This small molecule binds to this protein.
Small molecule (SMILES): CCOC(=O)CC[C@H](C[C@@H]1CCNC1=O)NC(=O)[C@@H]1C[C@@H](c2ccccc2)CN1C(=O)[C@@H](NC(=O)c1cc(C)on1)C(C)C

Binding-site contacts:
Ligand atom O1 contacts residue SER146 of chain 1.A at 3.2 Å.
Ligand atom C5 contacts residue CYS149 of chain 1.A at 2.7 Å (hydrophobic).
Ligand atom N1 contacts residue CYS149 of chain 1.A at 3.0 Å (h-bond).
Ligand atom C6 contacts residue CYS149 of chain 1.A at 3.3 Å (hydrophobic).
Ligand atom O2 contacts residue GLY166 of chain 1.A at 3.4 Å (h-bond).
Ligand atom O1 contacts residue GLY147 of chain 1.A at 3.0 Å (h-bond).
Ligand atom O2 contacts residue THR144 of chain 1.A at 2.7 Å (h-bond).
Ligand atom O4 contacts residue GLY165 of chain 1.A at 3.2 Å.
Ligand atom C7 contacts residue GLY166 of chain 1.A at 3.7 Å.
Ligand atom C11 contacts residue VAL164 of chain 1.A at 3.7 Å (hydrophobic).
Ligand atom C25 contacts residue PHE172 of chain 1.A at 3.6 Å (hydrophobic).
Ligand atom C10 contacts residue GLY166 of chain 1.A at 3.4 Å.
Ligand atom N contacts residue THR144 of chain 1.A at 3.0 Å (h-bond).
Ligand atom C21 contacts residue LEU129 of chain 1.A at 3.7 Å (hydrophobic).
Ligand atom N1 contacts residue VAL164 of chain 1.A at 3.1 Å (h-bond).
Ligand atom O5 contacts residue LEU128 of chain 1.A at 3.7 Å.
Ligand atom C4 contacts residue CYS149 of chain 1.A at 1.8 Å (hydrophobic).
Ligand atom C19 contacts residue GLY166 of chain 1.A at 3.3 Å.
Ligand atom O6 contacts residue PHE172 of chain 1.A at 3.1 Å.
Ligand atom O5 contacts residue SER130 of chain 1.A at 2.9 Å (h-bond).
Ligand atom O6 contacts residue ASN167 of chain 1.A at 3.5 Å (h-bond).
Ligand atom N contacts residue LYS145 of chain 1.A at 3.6 Å.
Ligand atom C10 contacts residue THR144 of chain 1.A at 3.5 Å.
Ligand atom O2 contacts residue HIS163 of chain 1.A at 2.8 Å (h-bond).
Ligand atom C12 contacts residue VAL164 of chain 1.A at 3.3 Å (hydrophobic).
Ligand atom C23 contacts residue LEU128 of chain 1.A at 3.3 Å (hydrophobic).
Ligand atom O2 contacts residue GLY165 of chain 1.A at 3.4 Å.
Ligand atom N4 contacts residue GLY166 of chain 1.A at 3.1 Å (h-bond).
Ligand atom C6 contacts residue LYS145 of chain 1.A at 3.6 Å.
Ligand atom N3 contacts residue GLY166 of chain 1.A at 3.1 Å (h-bond).
Ligand atom C9 contacts residue GLY166 of chain 1.A at 3.6 Å.
Ligand atom C3 contacts residue CYS149 of chain 1.A at 2.8 Å (hydrophobic).
Ligand atom N contacts residue GLY166 of chain 1.A at 3.7 Å.
Ligand atom N4 contacts residue ASN167 of chain 1.A at 3.6 Å (h-bond).
Ligand atom C15 contacts residue SER130 of chain 1.A at 3.0 Å.
Ligand atom C13 contacts residue HIS42 of chain 1.A at 3.5 Å.
Ligand atom C contacts residue SER146 of chain 1.A at 3.4 Å.
Ligand atom O5 contacts residue LEU129 of chain 1.A at 3.4 Å.
Ligand atom O4 contacts residue GLY166 of chain 1.A at 3.0 Å (h-bond).
Ligand atom C16 contacts residue LEU129 of chain 1.A at 3.6 Å (hydrophobic).

Sequence of chain 1.A:
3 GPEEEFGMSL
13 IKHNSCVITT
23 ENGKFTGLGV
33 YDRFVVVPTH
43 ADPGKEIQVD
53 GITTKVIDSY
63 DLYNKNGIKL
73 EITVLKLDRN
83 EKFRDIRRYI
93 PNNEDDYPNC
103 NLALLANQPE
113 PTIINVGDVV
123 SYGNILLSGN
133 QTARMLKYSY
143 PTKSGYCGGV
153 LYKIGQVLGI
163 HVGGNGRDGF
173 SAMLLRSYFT